A small-molecule ligand and the protein it binds are described below.
Small molecule (SMILES): CC(=O)N[C@H]1[C@H](O[C@H]2[C@H](O)[C@@H](NC(C)=O)CO[C@@H]2CO)O[C@H](CO)[C@@H](O)[C@@H]1O

Sequence of chain 1.E:
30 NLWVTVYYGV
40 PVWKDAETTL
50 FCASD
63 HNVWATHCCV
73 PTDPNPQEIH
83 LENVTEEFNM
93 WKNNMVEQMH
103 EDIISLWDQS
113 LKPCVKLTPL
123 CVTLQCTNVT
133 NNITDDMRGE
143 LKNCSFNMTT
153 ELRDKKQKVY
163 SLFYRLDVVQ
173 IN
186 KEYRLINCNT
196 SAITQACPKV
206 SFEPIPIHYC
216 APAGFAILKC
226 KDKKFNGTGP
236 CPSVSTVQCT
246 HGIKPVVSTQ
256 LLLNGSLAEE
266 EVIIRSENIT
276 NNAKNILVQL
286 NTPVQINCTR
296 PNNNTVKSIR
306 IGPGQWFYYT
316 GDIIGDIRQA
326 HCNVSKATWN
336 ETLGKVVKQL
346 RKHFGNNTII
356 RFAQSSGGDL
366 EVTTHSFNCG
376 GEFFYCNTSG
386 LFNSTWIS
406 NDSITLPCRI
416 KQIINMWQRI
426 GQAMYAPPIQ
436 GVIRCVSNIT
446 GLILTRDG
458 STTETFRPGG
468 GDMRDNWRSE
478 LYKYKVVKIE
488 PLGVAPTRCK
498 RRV

Binding-site contacts:
Ligand atom C3 contacts residue TYR162 of chain 1.E at 4.4 Å (hydrophobic).
Ligand atom O5 contacts residue TYR162 of chain 1.E at 4.4 Å.
Ligand atom C4 contacts residue ASN145 of chain 1.E at 4.3 Å.
Ligand atom C2 contacts residue ASN145 of chain 1.E at 2.5 Å.
Ligand atom O5 contacts residue ASN145 of chain 1.E at 2.4 Å (h-bond).
Ligand atom N2 contacts residue ASN145 of chain 1.E at 2.9 Å (h-bond).
Ligand atom C8 contacts residue LEU164 of chain 1.E at 3.9 Å (hydrophobic).
Ligand atom C8 contacts residue TYR162 of chain 1.E at 4.3 Å (hydrophobic).
Ligand atom C5 contacts residue ASN145 of chain 1.E at 3.8 Å.
Ligand atom C3 contacts residue ASN145 of chain 1.E at 3.9 Å.
Ligand atom O7 contacts residue ASN133 of chain 1.E at 3.4 Å (h-bond).
Ligand atom C8 contacts residue ASN145 of chain 1.E at 4.4 Å.
Ligand atom C7 contacts residue LEU164 of chain 1.E at 4.3 Å (hydrophobic).
Ligand atom O7 contacts residue ASN145 of chain 1.E at 3.3 Å (h-bond).
Ligand atom C1 contacts residue ASN145 of chain 1.E at 1.5 Å.
Ligand atom C5 contacts residue TYR162 of chain 1.E at 4.1 Å (hydrophobic).
Ligand atom C8 contacts residue VAL131 of chain 1.E at 4.0 Å (hydrophobic).
Ligand atom C7 contacts residue ASN145 of chain 1.E at 3.3 Å.
Ligand atom C8 contacts residue ASP317 of chain 1.E at 3.7 Å.
Ligand atom O7 contacts residue VAL131 of chain 1.E at 4.2 Å.
Ligand atom C7 contacts residue ASN133 of chain 1.E at 4.1 Å.
Ligand atom O7 contacts residue TYR162 of chain 1.E at 3.9 Å.
Ligand atom C1 contacts residue TYR162 of chain 1.E at 4.1 Å (hydrophobic).